A protein and the small-molecule ligand that binds it are described below.
Small molecule (SMILES): CC(=O)N[C@H]1[C@H](O[C@H]2[C@H](O)[C@@H](NC(C)=O)CO[C@@H]2CO)O[C@H](CO)[C@@H](O[C@@H]2O[C@H](CO)[C@@H](O)[C@H](O[C@H]3O[C@H](CO)[C@@H](O)[C@H](O)[C@@H]3O)[C@@H]2O)[C@@H]1O

Binding-site contacts:
Ligand atom O7 contacts residue LYS454 of chain 1.B at 3.2 Å (salt-bridge).
Ligand atom N2 contacts residue ASN489 of chain 1.B at 2.9 Å (h-bond).
Ligand atom C1 contacts residue ASN489 of chain 1.B at 1.4 Å.
Ligand atom C6 contacts residue LEU468 of chain 1.B at 3.9 Å (hydrophobic).
Ligand atom O5 contacts residue SER491 of chain 1.B at 3.9 Å.
Ligand atom O5 contacts residue ASP465 of chain 1.B at 4.1 Å.
Ligand atom C2 contacts residue ASP514 of chain 1.B at 3.8 Å.
Ligand atom C8 contacts residue ASP514 of chain 1.B at 3.5 Å.
Ligand atom C5 contacts residue SER491 of chain 1.B at 4.0 Å.
Ligand atom C3 contacts residue ASN489 of chain 1.B at 3.8 Å.
Ligand atom O6 contacts residue SER467 of chain 1.B at 3.1 Å (h-bond).
Ligand atom C7 contacts residue ASP514 of chain 1.B at 3.6 Å.
Ligand atom C1 contacts residue ASP465 of chain 1.B at 4.3 Å.
Ligand atom C7 contacts residue ASN489 of chain 1.B at 3.3 Å.
Ligand atom C4 contacts residue ASN489 of chain 1.B at 4.2 Å.
Ligand atom C1 contacts residue SER467 of chain 1.B at 4.3 Å.
Ligand atom O7 contacts residue ASP465 of chain 1.B at 4.2 Å.
Ligand atom O6 contacts residue SER404 of chain 1.B at 3.7 Å.
Ligand atom C1 contacts residue SER491 of chain 1.B at 4.0 Å.
Ligand atom O5 contacts residue ASN489 of chain 1.B at 2.3 Å (h-bond).
Ligand atom C8 contacts residue ASN489 of chain 1.B at 4.3 Å.
Ligand atom C8 contacts residue LEU468 of chain 1.B at 4.0 Å (hydrophobic).
Ligand atom C8 contacts residue CYS457 of chain 1.B at 3.8 Å (hydrophobic).
Ligand atom C8 contacts residue TYR512 of chain 1.B at 3.9 Å (hydrophobic).
Ligand atom C2 contacts residue ASN489 of chain 1.B at 2.4 Å.
Ligand atom C5 contacts residue SER467 of chain 1.B at 4.0 Å.
Ligand atom O5 contacts residue SER467 of chain 1.B at 3.3 Å (h-bond).
Ligand atom N2 contacts residue LYS454 of chain 1.B at 4.2 Å.
Ligand atom C7 contacts residue LYS454 of chain 1.B at 3.8 Å.
Ligand atom O3 contacts residue LYS454 of chain 1.B at 4.1 Å.
Ligand atom C3 contacts residue ASP514 of chain 1.B at 4.2 Å.
Ligand atom C6 contacts residue SER467 of chain 1.B at 3.6 Å.
Ligand atom O7 contacts residue ILE453 of chain 1.B at 3.6 Å.
Ligand atom O3 contacts residue ARG450 of chain 1.B at 4.3 Å.
Ligand atom C5 contacts residue ASN489 of chain 1.B at 3.6 Å.
Ligand atom N2 contacts residue ASP514 of chain 1.B at 2.9 Å (salt-bridge).
Ligand atom C1 contacts residue ASP514 of chain 1.B at 3.9 Å.
Ligand atom O6 contacts residue LEU468 of chain 1.B at 3.9 Å.
Ligand atom C8 contacts residue LYS454 of chain 1.B at 3.7 Å.
Ligand atom O7 contacts residue ASN489 of chain 1.B at 3.4 Å (h-bond).

Sequence of chain 1.B:
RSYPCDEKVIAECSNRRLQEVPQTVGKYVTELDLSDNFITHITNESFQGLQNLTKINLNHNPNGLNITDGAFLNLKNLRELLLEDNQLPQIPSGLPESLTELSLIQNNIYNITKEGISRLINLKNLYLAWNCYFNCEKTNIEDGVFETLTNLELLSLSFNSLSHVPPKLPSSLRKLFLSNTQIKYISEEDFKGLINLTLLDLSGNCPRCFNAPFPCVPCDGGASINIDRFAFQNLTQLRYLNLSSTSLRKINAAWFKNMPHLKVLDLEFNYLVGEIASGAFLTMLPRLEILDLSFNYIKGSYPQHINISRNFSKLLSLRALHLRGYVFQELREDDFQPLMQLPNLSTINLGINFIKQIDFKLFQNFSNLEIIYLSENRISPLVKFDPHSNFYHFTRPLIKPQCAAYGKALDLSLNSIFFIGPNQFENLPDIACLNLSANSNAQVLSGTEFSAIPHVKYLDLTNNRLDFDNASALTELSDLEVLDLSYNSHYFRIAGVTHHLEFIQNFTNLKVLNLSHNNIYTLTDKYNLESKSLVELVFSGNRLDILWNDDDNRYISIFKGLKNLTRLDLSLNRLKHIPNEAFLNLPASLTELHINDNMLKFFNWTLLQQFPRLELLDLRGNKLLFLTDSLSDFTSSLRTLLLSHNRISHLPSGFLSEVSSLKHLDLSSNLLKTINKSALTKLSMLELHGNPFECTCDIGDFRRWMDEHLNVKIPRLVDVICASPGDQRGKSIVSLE